This small molecule binds to this protein.
Small molecule (SMILES): CC(=O)N[C@@H]1[C@@H](O)[C@H](O)[C@@H](CO)O[C@H]1O

Binding-site contacts:
Ligand atom C3 contacts residue ASN709 of chain 1.H at 3.8 Å.
Ligand atom N2 contacts residue ASN709 of chain 1.H at 2.9 Å (h-bond).
Ligand atom O5 contacts residue ASP796 of chain 1.G at 3.0 Å (salt-bridge).
Ligand atom C8 contacts residue GLY1131 of chain 1.H at 3.5 Å.
Ligand atom C4 contacts residue ASN709 of chain 1.H at 4.2 Å.
Ligand atom C2 contacts residue ASN709 of chain 1.H at 2.4 Å.
Ligand atom O5 contacts residue ASN709 of chain 1.H at 2.3 Å (h-bond).
Ligand atom C8 contacts residue ASN709 of chain 1.H at 4.2 Å.
Ligand atom O7 contacts residue ASN709 of chain 1.H at 2.5 Å (h-bond).
Ligand atom C6 contacts residue ASP796 of chain 1.G at 4.4 Å.
Ligand atom C1 contacts residue ASN709 of chain 1.H at 1.4 Å.
Ligand atom C5 contacts residue ASN709 of chain 1.H at 3.6 Å.
Ligand atom C5 contacts residue ASP796 of chain 1.G at 4.3 Å.
Ligand atom C1 contacts residue ASP796 of chain 1.G at 3.6 Å.
Ligand atom C7 contacts residue ASN709 of chain 1.H at 2.9 Å.

Sequence of chain 1.H:
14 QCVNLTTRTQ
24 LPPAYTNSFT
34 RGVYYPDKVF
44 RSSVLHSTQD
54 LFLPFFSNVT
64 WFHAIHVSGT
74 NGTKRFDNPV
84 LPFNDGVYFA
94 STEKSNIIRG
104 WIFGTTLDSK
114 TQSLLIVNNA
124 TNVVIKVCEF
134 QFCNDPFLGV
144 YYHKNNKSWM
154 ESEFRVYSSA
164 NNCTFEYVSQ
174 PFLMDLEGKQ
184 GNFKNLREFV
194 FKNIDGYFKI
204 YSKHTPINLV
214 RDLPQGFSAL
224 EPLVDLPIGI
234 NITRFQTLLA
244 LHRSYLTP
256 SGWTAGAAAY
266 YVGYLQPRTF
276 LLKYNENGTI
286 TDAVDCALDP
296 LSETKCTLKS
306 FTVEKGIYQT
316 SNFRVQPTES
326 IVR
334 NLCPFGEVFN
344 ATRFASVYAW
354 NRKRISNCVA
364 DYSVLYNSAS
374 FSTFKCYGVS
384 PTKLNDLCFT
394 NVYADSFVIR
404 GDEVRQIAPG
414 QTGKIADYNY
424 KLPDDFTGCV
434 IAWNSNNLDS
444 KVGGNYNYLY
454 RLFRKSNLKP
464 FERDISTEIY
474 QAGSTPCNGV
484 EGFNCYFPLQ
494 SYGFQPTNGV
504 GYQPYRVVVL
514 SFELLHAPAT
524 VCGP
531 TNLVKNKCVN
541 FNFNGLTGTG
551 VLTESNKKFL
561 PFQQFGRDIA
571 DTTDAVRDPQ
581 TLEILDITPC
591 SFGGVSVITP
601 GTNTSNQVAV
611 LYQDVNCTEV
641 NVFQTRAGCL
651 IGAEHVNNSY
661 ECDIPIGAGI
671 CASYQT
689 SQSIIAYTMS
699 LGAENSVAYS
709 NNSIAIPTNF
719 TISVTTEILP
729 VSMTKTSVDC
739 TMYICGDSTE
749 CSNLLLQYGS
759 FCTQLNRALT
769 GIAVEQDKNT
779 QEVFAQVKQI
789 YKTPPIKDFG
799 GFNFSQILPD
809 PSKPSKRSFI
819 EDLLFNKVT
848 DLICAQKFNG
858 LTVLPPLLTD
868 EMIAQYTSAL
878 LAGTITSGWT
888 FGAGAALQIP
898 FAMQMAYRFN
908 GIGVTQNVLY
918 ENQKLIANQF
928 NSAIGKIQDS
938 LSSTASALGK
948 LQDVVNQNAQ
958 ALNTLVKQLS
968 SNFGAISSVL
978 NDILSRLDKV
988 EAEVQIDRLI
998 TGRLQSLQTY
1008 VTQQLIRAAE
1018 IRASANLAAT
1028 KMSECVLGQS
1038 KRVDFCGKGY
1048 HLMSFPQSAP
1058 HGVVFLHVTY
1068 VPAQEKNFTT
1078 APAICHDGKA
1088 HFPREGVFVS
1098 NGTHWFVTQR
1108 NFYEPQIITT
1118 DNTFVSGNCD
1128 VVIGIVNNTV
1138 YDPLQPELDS

Sequence of chain 1.G:
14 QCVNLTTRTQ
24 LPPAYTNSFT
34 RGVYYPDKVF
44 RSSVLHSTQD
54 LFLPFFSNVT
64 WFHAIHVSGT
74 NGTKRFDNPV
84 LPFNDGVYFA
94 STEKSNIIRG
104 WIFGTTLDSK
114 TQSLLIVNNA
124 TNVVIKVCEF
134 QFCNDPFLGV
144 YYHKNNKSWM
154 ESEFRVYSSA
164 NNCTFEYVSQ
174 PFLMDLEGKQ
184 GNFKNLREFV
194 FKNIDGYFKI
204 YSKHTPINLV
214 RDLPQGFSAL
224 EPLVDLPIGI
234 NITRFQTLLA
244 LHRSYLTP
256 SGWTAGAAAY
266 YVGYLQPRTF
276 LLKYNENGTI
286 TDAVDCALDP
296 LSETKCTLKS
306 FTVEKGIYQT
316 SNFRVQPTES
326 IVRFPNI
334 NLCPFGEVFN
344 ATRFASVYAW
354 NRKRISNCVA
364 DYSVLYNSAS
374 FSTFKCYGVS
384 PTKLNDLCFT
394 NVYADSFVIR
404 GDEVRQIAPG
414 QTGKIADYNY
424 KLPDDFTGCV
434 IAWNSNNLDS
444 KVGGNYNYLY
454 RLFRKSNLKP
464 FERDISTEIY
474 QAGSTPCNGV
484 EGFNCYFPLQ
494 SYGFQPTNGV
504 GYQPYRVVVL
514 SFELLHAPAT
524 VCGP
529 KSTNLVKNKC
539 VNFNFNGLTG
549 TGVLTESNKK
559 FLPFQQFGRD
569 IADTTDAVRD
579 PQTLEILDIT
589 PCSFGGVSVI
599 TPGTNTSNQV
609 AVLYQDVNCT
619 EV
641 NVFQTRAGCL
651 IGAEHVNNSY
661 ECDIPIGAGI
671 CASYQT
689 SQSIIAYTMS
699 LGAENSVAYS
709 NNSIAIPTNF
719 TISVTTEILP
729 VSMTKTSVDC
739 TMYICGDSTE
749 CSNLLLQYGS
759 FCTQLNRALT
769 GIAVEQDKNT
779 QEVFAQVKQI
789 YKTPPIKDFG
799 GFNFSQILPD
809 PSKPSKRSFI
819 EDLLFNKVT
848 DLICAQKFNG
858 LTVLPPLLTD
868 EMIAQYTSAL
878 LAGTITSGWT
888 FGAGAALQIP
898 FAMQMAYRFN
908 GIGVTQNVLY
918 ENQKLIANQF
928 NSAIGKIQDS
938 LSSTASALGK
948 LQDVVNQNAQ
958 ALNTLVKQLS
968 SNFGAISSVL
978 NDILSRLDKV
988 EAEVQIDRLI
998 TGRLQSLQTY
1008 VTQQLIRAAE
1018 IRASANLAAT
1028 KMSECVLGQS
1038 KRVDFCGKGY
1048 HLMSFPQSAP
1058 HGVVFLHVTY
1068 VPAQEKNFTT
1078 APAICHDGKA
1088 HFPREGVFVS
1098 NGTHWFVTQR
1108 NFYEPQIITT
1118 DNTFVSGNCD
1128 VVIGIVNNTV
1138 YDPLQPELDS